Sequence of chain 1.A:
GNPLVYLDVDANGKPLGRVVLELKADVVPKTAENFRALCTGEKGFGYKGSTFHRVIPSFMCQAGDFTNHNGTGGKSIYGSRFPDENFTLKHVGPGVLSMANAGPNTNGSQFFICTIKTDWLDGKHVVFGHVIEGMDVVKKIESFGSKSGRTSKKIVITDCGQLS

A protein and the small-molecule ligand that binds it are described below.
Small molecule (SMILES): CCOC(=O)CNC(=O)NCc1ccc(N)cc1

Binding-site contacts:
Ligand atom O contacts residue ALA102 of chain 1.A at 3.3 Å.
Ligand atom CAO contacts residue GLN64 of chain 1.A at 3.8 Å.
Ligand atom O contacts residue ASN103 of chain 1.A at 3.3 Å (h-bond).
Ligand atom CAR contacts residue GLY73 of chain 1.A at 3.8 Å.
Ligand atom CAR contacts residue GLN112 of chain 1.A at 3.7 Å.
Ligand atom C contacts residue GLN64 of chain 1.A at 3.7 Å.
Ligand atom OAC contacts residue GLN64 of chain 1.A at 2.8 Å (h-bond).
Ligand atom CAH contacts residue GLY73 of chain 1.A at 4.0 Å.
Ligand atom CAI contacts residue PHE114 of chain 1.A at 3.6 Å (hydrophobic).
Ligand atom CA contacts residue ARG56 of chain 1.A at 3.4 Å.
Ligand atom CAI contacts residue GLN64 of chain 1.A at 3.7 Å.
Ligand atom C contacts residue HIS127 of chain 1.A at 4.0 Å.
Ligand atom CAI contacts residue ARG56 of chain 1.A at 4.0 Å.
Ligand atom CAG contacts residue GLN112 of chain 1.A at 3.9 Å.
Ligand atom CAA contacts residue PHE114 of chain 1.A at 3.8 Å (hydrophobic).
Ligand atom CAH contacts residue THR74 of chain 1.A at 3.9 Å.
Ligand atom CAE contacts residue GLN112 of chain 1.A at 3.9 Å.
Ligand atom C contacts residue ARG56 of chain 1.A at 3.7 Å.
Ligand atom CAE contacts residue ALA102 of chain 1.A at 3.7 Å (hydrophobic).
Ligand atom CAA contacts residue MET62 of chain 1.A at 4.0 Å (hydrophobic).
Ligand atom NAB contacts residue THR108 of chain 1.A at 3.1 Å (h-bond).
Ligand atom CAA contacts residue LEU123 of chain 1.A at 3.9 Å (hydrophobic).
Ligand atom CAF contacts residue ARG83 of chain 1.A at 3.7 Å.
Ligand atom CAG contacts residue ALA102 of chain 1.A at 4.0 Å (hydrophobic).
Ligand atom CAI contacts residue HIS127 of chain 1.A at 4.0 Å.
Ligand atom NAM contacts residue ASN103 of chain 1.A at 3.2 Å (h-bond).
Ligand atom CAF contacts residue GLN112 of chain 1.A at 4.0 Å.
Ligand atom CAG contacts residue ASN103 of chain 1.A at 3.7 Å.
Ligand atom NAB contacts residue ARG83 of chain 1.A at 3.6 Å.
Ligand atom NAB contacts residue GLY110 of chain 1.A at 3.4 Å (h-bond).
Ligand atom OAN contacts residue GLN64 of chain 1.A at 3.6 Å.
Ligand atom CAK contacts residue GLY73 of chain 1.A at 3.2 Å.
Ligand atom CAA contacts residue PHE61 of chain 1.A at 3.7 Å (hydrophobic).
Ligand atom CAH contacts residue GLN112 of chain 1.A at 3.7 Å.
Ligand atom OAN contacts residue ARG56 of chain 1.A at 3.2 Å (salt-bridge).
Ligand atom CAO contacts residue ASN103 of chain 1.A at 3.6 Å.
Ligand atom N contacts residue ASN103 of chain 1.A at 3.2 Å (h-bond).
Ligand atom O contacts residue HIS127 of chain 1.A at 3.4 Å.
Ligand atom CAQ contacts residue THR108 of chain 1.A at 3.8 Å.
Ligand atom CAE contacts residue ASN103 of chain 1.A at 3.5 Å.